Sequence of chain 1.B:
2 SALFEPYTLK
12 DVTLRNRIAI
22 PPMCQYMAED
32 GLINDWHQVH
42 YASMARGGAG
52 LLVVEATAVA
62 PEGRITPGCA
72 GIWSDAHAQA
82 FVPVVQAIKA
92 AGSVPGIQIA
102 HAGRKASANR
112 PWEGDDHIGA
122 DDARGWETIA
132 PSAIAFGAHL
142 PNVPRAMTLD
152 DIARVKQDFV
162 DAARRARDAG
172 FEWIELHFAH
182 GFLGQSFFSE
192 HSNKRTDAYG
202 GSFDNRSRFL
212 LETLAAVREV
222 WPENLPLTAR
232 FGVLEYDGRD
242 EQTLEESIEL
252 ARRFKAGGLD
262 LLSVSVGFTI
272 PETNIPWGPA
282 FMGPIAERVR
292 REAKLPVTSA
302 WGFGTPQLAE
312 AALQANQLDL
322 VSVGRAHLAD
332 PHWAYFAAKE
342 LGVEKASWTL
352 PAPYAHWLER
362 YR

The small molecule below binds the protein below.
Small molecule (SMILES): CCOC(=O)/C(=N\O)C(C)=O

Binding-site contacts:
Ligand atom O3 contacts residue ALA91 of chain 1.A at 3.5 Å (h-bond).
Ligand atom N1 contacts residue TRP37 of chain 1.B at 4.2 Å.
Ligand atom O4 contacts residue ALA92 of chain 1.A at 4.0 Å.
Ligand atom O4 contacts residue ALA91 of chain 1.A at 3.4 Å (h-bond).
Ligand atom C6 contacts residue PRO352 of chain 1.A at 4.5 Å (hydrophobic).
Ligand atom C4 contacts residue ALA91 of chain 1.A at 4.0 Å (hydrophobic).
Ligand atom C5 contacts residue TRP37 of chain 1.B at 4.4 Å (hydrophobic).
Ligand atom C2 contacts residue TRP37 of chain 1.B at 4.2 Å (hydrophobic).
Ligand atom O2 contacts residue ARG47 of chain 1.A at 4.4 Å.
Ligand atom N1 contacts residue ARG47 of chain 1.A at 3.9 Å.
Ligand atom C5 contacts residue PRO352 of chain 1.A at 3.8 Å (hydrophobic).
Ligand atom O3 contacts residue TRP37 of chain 1.B at 4.5 Å.
Ligand atom C4 contacts residue TRP37 of chain 1.B at 3.9 Å (hydrophobic).
Ligand atom N1 contacts residue ALA92 of chain 1.A at 4.5 Å.
Ligand atom O3 contacts residue ALA92 of chain 1.A at 3.5 Å.
Ligand atom C5 contacts residue MET28 of chain 1.B at 4.3 Å (hydrophobic).
Ligand atom C2 contacts residue MET28 of chain 1.B at 4.0 Å (hydrophobic).
Ligand atom C3 contacts residue TRP37 of chain 1.B at 3.9 Å (hydrophobic).
Ligand atom C1 contacts residue MET28 of chain 1.B at 3.6 Å (hydrophobic).
Ligand atom O2 contacts residue MET28 of chain 1.B at 4.4 Å.
Ligand atom O3 contacts residue ARG47 of chain 1.A at 3.6 Å (salt-bridge).
Ligand atom C6 contacts residue MET28 of chain 1.B at 4.0 Å (hydrophobic).
Ligand atom O4 contacts residue TRP37 of chain 1.B at 4.0 Å.
Ligand atom N1 contacts residue ALA91 of chain 1.A at 3.9 Å.
Ligand atom O1 contacts residue TRP37 of chain 1.B at 3.9 Å.
Ligand atom O2 contacts residue TRP37 of chain 1.B at 3.9 Å.
Ligand atom O4 contacts residue PRO352 of chain 1.A at 4.4 Å.
Ligand atom O1 contacts residue MET28 of chain 1.B at 3.5 Å.
Ligand atom C3 contacts residue ALA91 of chain 1.A at 4.2 Å (hydrophobic).

Sequence of chain 1.A:
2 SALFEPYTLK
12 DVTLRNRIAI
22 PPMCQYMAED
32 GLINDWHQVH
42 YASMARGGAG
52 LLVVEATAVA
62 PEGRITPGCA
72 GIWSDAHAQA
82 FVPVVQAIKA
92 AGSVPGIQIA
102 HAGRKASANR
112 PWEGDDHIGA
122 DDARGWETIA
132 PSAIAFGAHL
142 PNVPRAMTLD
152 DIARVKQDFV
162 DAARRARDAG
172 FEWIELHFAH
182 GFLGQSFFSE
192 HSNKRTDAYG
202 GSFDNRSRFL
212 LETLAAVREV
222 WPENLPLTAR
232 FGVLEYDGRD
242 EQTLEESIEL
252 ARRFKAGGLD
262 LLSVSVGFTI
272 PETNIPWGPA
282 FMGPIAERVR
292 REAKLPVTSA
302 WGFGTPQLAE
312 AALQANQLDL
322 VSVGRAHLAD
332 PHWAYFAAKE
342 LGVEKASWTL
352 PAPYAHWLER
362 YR